The protein below binds the small molecule below.
Small molecule (SMILES): N[C@@H](CCC(=O)O)C(=O)O

Sequence of chain 1.D:
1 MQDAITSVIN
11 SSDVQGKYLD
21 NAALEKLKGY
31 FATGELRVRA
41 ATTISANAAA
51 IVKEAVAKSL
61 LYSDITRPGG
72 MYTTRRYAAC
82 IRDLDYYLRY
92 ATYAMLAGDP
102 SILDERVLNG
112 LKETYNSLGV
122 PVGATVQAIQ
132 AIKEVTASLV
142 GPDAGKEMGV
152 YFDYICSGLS

Binding-site contacts:
Ligand atom C contacts residue CYC1 of chain 1.CA at 4.1 Å.
Ligand atom O contacts residue GLY111 of chain 1.D at 4.3 Å.
Ligand atom OE2 contacts residue VAL108 of chain 1.D at 3.5 Å (h-bond).
Ligand atom C contacts residue ASN110 of chain 1.D at 4.0 Å.
Ligand atom OE1 contacts residue GLU106 of chain 1.D at 4.0 Å.
Ligand atom CG contacts residue VAL108 of chain 1.D at 3.8 Å (hydrophobic).
Ligand atom CD contacts residue GLU106 of chain 1.D at 3.9 Å.
Ligand atom OE1 contacts residue ASN110 of chain 1.D at 4.0 Å.
Ligand atom CB contacts residue ASN110 of chain 1.D at 4.5 Å.
Ligand atom OXT contacts residue VAL108 of chain 1.D at 3.6 Å.
Ligand atom CG contacts residue CYC1 of chain 1.CA at 4.3 Å.
Ligand atom CD contacts residue ASN110 of chain 1.D at 3.5 Å.
Ligand atom CD contacts residue ARG107 of chain 1.D at 3.8 Å.
Ligand atom CA contacts residue CYC1 of chain 1.CA at 3.7 Å.
Ligand atom OXT contacts residue GLY111 of chain 1.D at 4.3 Å.
Ligand atom CD contacts residue VAL108 of chain 1.D at 4.4 Å (hydrophobic).
Ligand atom OE2 contacts residue ARG107 of chain 1.D at 3.2 Å.
Ligand atom OE2 contacts residue ASP105 of chain 1.D at 4.4 Å.
Ligand atom OE2 contacts residue ASN110 of chain 1.D at 3.5 Å.
Ligand atom N contacts residue CYC1 of chain 1.CA at 3.9 Å.
Ligand atom O contacts residue ASN110 of chain 1.D at 4.3 Å.
Ligand atom O contacts residue THR115 of chain 1.D at 3.4 Å (h-bond).
Ligand atom CB contacts residue CYC1 of chain 1.CA at 4.3 Å.
Ligand atom OE2 contacts residue GLU106 of chain 1.D at 3.1 Å (salt-bridge).
Ligand atom OE2 contacts residue LEU109 of chain 1.D at 4.0 Å.
Ligand atom OXT contacts residue LEU112 of chain 1.D at 4.0 Å.
Ligand atom OXT contacts residue ASN110 of chain 1.D at 3.4 Å (h-bond).
Ligand atom CG contacts residue ASN110 of chain 1.D at 3.5 Å.
Ligand atom O contacts residue CYC1 of chain 1.CA at 3.8 Å.
Ligand atom CG contacts residue ARG107 of chain 1.D at 4.0 Å.